Sequence of chain 1.B:
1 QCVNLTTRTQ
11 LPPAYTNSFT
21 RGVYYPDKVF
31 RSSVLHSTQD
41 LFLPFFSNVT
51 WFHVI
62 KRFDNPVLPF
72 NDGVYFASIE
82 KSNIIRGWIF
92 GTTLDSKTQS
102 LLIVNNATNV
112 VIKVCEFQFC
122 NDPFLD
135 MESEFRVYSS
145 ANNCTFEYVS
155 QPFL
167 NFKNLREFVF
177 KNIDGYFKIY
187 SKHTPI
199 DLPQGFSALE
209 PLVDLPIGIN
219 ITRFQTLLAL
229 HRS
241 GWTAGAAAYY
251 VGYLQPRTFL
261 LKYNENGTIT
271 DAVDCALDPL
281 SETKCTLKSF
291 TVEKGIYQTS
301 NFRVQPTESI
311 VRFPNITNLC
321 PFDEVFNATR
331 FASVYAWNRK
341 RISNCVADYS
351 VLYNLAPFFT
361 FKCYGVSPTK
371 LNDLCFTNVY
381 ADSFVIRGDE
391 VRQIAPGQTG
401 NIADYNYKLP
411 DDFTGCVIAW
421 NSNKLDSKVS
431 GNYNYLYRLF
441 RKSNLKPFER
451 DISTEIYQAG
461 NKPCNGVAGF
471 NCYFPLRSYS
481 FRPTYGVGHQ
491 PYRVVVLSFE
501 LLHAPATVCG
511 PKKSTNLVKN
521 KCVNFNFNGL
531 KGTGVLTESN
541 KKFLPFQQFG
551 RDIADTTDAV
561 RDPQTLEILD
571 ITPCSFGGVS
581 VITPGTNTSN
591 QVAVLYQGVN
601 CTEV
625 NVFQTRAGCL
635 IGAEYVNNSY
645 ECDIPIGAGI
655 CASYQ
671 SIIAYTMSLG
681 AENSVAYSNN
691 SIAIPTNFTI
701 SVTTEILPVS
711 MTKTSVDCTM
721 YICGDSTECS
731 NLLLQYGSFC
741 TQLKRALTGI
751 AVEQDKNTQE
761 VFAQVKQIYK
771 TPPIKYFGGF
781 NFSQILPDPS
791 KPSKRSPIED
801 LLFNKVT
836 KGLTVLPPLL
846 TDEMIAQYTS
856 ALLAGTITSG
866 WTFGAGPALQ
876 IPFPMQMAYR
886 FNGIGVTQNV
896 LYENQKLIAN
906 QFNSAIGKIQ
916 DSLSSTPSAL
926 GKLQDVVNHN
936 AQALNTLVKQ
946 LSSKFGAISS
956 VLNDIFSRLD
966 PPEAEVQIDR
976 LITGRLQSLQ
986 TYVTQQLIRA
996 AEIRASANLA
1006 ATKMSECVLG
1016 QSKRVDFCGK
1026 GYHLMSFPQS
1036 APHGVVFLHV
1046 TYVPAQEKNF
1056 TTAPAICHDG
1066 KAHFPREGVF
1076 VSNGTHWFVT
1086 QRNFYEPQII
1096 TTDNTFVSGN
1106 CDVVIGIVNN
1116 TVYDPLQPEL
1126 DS

A protein and the small-molecule ligand that binds it are described below.
Small molecule (SMILES): CC(=O)N[C@@H]1[C@@H](O)[C@H](O)[C@@H](CO)O[C@H]1O

Binding-site contacts:
Ligand atom C4 contacts residue ASN315 of chain 1.B at 4.2 Å.
Ligand atom C3 contacts residue ASN315 of chain 1.B at 3.8 Å.
Ligand atom C8 contacts residue GLN564 of chain 1.B at 4.3 Å.
Ligand atom C2 contacts residue GLN564 of chain 1.B at 4.5 Å.
Ligand atom O6 contacts residue ASN315 of chain 1.B at 4.5 Å.
Ligand atom O7 contacts residue ILE316 of chain 1.B at 4.4 Å.
Ligand atom C1 contacts residue GLN564 of chain 1.B at 4.2 Å.
Ligand atom N2 contacts residue ASN315 of chain 1.B at 2.9 Å (h-bond).
Ligand atom O6 contacts residue PRO314 of chain 1.B at 4.0 Å.
Ligand atom C7 contacts residue GLN564 of chain 1.B at 4.5 Å.
Ligand atom O5 contacts residue PRO314 of chain 1.B at 4.0 Å.
Ligand atom C8 contacts residue ASN315 of chain 1.B at 3.5 Å.
Ligand atom C1 contacts residue ASN315 of chain 1.B at 1.4 Å.
Ligand atom C5 contacts residue ASN315 of chain 1.B at 3.6 Å.
Ligand atom O5 contacts residue ASN315 of chain 1.B at 2.3 Å (h-bond).
Ligand atom O7 contacts residue ASN315 of chain 1.B at 3.6 Å.
Ligand atom C2 contacts residue ASN315 of chain 1.B at 2.5 Å.
Ligand atom C7 contacts residue ASN315 of chain 1.B at 3.2 Å.
Ligand atom C1 contacts residue PRO314 of chain 1.B at 4.5 Å (hydrophobic).
Ligand atom N2 contacts residue GLN564 of chain 1.B at 3.7 Å.